Binding-site contacts:
Ligand atom O5 contacts residue ASN311 of chain 1.E at 2.4 Å (h-bond).
Ligand atom C1 contacts residue TYR309 of chain 1.E at 3.1 Å (hydrophobic).
Ligand atom O3 contacts residue ASP62 of chain 1.P at 4.1 Å.
Ligand atom C6 contacts residue ILE104 of chain 1.O at 3.2 Å (hydrophobic).
Ligand atom O4 contacts residue ILE104 of chain 1.O at 3.1 Å (h-bond).
Ligand atom C5 contacts residue ASN311 of chain 1.E at 3.7 Å.
Ligand atom O4 contacts residue VAL107 of chain 1.O at 3.7 Å.
Ligand atom C2 contacts residue TYR309 of chain 1.E at 3.1 Å (hydrophobic).
Ligand atom O6 contacts residue ILE104 of chain 1.O at 3.5 Å.
Ligand atom C3 contacts residue TYR309 of chain 1.E at 3.0 Å (hydrophobic).
Ligand atom C4 contacts residue ILE104 of chain 1.O at 3.4 Å (hydrophobic).
Ligand atom C3 contacts residue ARG103 of chain 1.O at 3.6 Å.
Ligand atom O5 contacts residue ILE104 of chain 1.O at 4.1 Å.
Ligand atom C4 contacts residue ARG103 of chain 1.O at 3.4 Å.
Ligand atom O3 contacts residue ARG103 of chain 1.O at 3.4 Å (salt-bridge).
Ligand atom N2 contacts residue ASN311 of chain 1.E at 2.8 Å (h-bond).
Ligand atom C5 contacts residue ILE104 of chain 1.O at 3.2 Å (hydrophobic).
Ligand atom O5 contacts residue ARG103 of chain 1.O at 4.0 Å.
Ligand atom C2 contacts residue ASN311 of chain 1.E at 2.4 Å.
Ligand atom C4 contacts residue ASP62 of chain 1.P at 3.5 Å.
Ligand atom C6 contacts residue ASP62 of chain 1.P at 4.1 Å.
Ligand atom N2 contacts residue VAL107 of chain 1.O at 4.1 Å.
Ligand atom C3 contacts residue ILE104 of chain 1.O at 3.5 Å (hydrophobic).
Ligand atom C7 contacts residue ASN311 of chain 1.E at 3.4 Å.
Ligand atom C8 contacts residue THR277 of chain 1.E at 3.7 Å.
Ligand atom C1 contacts residue ASN311 of chain 1.E at 1.4 Å.
Ligand atom C6 contacts residue ILE63 of chain 1.P at 3.8 Å (hydrophobic).
Ligand atom N2 contacts residue TYR309 of chain 1.E at 2.3 Å (h-bond).
Ligand atom O6 contacts residue ASN311 of chain 1.E at 4.0 Å.
Ligand atom C7 contacts residue TYR309 of chain 1.E at 3.2 Å (hydrophobic).
Ligand atom O3 contacts residue TYR309 of chain 1.E at 3.3 Å (h-bond).
Ligand atom C8 contacts residue TYR309 of chain 1.E at 3.3 Å (hydrophobic).
Ligand atom C3 contacts residue ASN311 of chain 1.E at 3.8 Å.
Ligand atom O7 contacts residue ASN311 of chain 1.E at 3.6 Å (h-bond).
Ligand atom O4 contacts residue GLN47 of chain 1.P at 3.6 Å (h-bond).
Ligand atom C2 contacts residue ARG103 of chain 1.O at 3.4 Å.
Ligand atom O4 contacts residue ASP62 of chain 1.P at 3.0 Å (salt-bridge).
Ligand atom C8 contacts residue VAL108 of chain 1.O at 3.9 Å (hydrophobic).
Ligand atom C1 contacts residue ILE104 of chain 1.O at 4.2 Å (hydrophobic).
Ligand atom O3 contacts residue GLY106 of chain 1.O at 3.9 Å.

The small molecule below binds the protein below.
Small molecule (SMILES): CC(=O)N[C@H]1[C@H](O[C@H]2[C@H](O)[C@@H](NC(C)=O)CO[C@@H]2CO)O[C@H](CO)[C@@H](O[C@@H]2O[C@H](CO)[C@@H](O[C@@H]3O[C@H](CO)[C@@H](O)[C@H](O)[C@H]3NC(C)=O)[C@H](O)[C@H]2NC(C)=O)[C@@H]1O

Sequence of chain 1.E:
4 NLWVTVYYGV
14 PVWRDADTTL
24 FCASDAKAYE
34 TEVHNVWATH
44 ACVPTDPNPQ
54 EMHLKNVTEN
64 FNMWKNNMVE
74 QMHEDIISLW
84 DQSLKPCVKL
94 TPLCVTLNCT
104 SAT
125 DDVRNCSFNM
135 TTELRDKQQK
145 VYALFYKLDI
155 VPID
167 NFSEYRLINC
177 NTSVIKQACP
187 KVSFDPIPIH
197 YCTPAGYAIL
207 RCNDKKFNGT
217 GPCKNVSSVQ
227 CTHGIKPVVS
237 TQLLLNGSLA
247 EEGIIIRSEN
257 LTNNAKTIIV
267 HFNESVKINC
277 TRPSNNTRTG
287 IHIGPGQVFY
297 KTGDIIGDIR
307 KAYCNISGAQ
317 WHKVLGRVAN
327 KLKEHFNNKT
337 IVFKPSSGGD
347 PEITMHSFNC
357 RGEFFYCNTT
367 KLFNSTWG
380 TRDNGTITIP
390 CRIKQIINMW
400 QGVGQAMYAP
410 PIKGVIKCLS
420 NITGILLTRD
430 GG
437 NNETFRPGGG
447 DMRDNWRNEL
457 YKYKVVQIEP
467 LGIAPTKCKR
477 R

Sequence of chain 1.O:
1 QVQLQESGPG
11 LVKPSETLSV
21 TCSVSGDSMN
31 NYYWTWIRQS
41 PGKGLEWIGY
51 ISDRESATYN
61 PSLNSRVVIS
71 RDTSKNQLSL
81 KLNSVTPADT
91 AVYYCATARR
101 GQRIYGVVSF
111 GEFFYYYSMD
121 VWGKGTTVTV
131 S

Sequence of chain 1.P:
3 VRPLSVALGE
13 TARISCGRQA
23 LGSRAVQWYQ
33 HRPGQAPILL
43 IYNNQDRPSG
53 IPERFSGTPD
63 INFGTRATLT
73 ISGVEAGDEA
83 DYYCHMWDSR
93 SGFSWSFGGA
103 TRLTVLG